This protein binds this small molecule.
Small molecule (SMILES): CC(=O)N[C@@H]1[C@@H](O)[C@H](O)[C@@H](CO)O[C@H]1O

Binding-site contacts:
Ligand atom C7 contacts residue ASN79 of chain 2.B at 3.6 Å.
Ligand atom N2 contacts residue ASN82 of chain 2.B at 2.6 Å (h-bond).
Ligand atom O3 contacts residue ASN82 of chain 2.B at 4.5 Å.
Ligand atom C7 contacts residue GLY78 of chain 2.B at 4.4 Å.
Ligand atom C1 contacts residue ASN82 of chain 2.B at 1.4 Å.
Ligand atom C7 contacts residue LYS75 of chain 2.B at 3.9 Å.
Ligand atom N2 contacts residue GLY78 of chain 2.B at 4.4 Å.
Ligand atom C2 contacts residue ASN82 of chain 2.B at 2.1 Å.
Ligand atom O7 contacts residue GLU72 of chain 2.B at 4.1 Å.
Ligand atom C7 contacts residue GLU72 of chain 2.B at 4.0 Å.
Ligand atom C8 contacts residue GLU72 of chain 2.B at 3.8 Å.
Ligand atom C4 contacts residue ASN82 of chain 2.B at 4.0 Å.
Ligand atom C8 contacts residue GLU74 of chain 2.B at 4.4 Å.
Ligand atom O7 contacts residue ASN82 of chain 2.B at 3.9 Å.
Ligand atom C5 contacts residue ASN82 of chain 2.B at 3.6 Å.
Ligand atom C7 contacts residue ASN82 of chain 2.B at 3.5 Å.
Ligand atom O3 contacts residue GLU72 of chain 2.B at 3.4 Å (salt-bridge).
Ligand atom O7 contacts residue LYS75 of chain 2.B at 3.0 Å (salt-bridge).
Ligand atom C8 contacts residue GLY78 of chain 2.B at 3.7 Å.
Ligand atom C8 contacts residue ASN79 of chain 2.B at 3.9 Å.
Ligand atom O7 contacts residue ASN79 of chain 2.B at 3.2 Å (h-bond).
Ligand atom C3 contacts residue ASN82 of chain 2.B at 3.5 Å.
Ligand atom C8 contacts residue LYS75 of chain 2.B at 3.9 Å.
Ligand atom N2 contacts residue ASN79 of chain 2.B at 4.5 Å.
Ligand atom C3 contacts residue GLU72 of chain 2.B at 4.2 Å.
Ligand atom O5 contacts residue ASN82 of chain 2.B at 2.4 Å (h-bond).

Sequence of chain 2.B:
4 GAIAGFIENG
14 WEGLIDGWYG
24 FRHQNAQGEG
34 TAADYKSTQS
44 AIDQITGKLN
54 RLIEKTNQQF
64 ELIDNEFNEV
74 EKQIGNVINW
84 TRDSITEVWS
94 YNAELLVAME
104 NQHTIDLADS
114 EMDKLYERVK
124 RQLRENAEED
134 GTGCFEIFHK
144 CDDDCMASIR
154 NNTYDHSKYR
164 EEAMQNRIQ